Sequence of chain 1.A:
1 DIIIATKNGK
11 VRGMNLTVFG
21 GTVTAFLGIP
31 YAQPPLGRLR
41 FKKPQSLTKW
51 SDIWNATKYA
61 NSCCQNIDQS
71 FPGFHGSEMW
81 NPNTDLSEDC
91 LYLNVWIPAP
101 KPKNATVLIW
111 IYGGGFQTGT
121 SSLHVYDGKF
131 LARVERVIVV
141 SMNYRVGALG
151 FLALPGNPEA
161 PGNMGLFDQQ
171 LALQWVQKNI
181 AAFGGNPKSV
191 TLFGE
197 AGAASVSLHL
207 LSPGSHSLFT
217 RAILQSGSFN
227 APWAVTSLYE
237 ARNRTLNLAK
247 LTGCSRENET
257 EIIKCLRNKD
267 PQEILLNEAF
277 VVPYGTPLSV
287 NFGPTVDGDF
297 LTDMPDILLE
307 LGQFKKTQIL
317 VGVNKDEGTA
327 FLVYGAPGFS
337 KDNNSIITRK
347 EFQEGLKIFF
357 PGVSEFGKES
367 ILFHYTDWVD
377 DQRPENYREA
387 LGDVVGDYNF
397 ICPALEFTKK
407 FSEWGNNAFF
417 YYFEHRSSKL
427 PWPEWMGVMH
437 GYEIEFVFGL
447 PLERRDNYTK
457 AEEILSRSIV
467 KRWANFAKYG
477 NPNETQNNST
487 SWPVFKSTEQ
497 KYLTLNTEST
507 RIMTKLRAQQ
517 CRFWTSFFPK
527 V

Binding-site contacts:
Ligand atom O6 contacts residue ASP452 of chain 1.A at 4.3 Å.
Ligand atom C2 contacts residue ASN453 of chain 1.A at 2.5 Å.
Ligand atom N2 contacts residue ASN453 of chain 1.A at 3.4 Å (h-bond).
Ligand atom O6 contacts residue ARG451 of chain 1.A at 3.2 Å (salt-bridge).
Ligand atom C4 contacts residue ARG451 of chain 1.A at 3.8 Å.
Ligand atom C4 contacts residue ASN453 of chain 1.A at 3.7 Å.
Ligand atom C7 contacts residue ASN453 of chain 1.A at 4.2 Å.
Ligand atom C6 contacts residue ASP452 of chain 1.A at 4.0 Å.
Ligand atom O6 contacts residue ASN453 of chain 1.A at 4.4 Å.
Ligand atom C5 contacts residue ARG451 of chain 1.A at 4.0 Å.
Ligand atom O4 contacts residue ARG451 of chain 1.A at 4.0 Å.
Ligand atom C3 contacts residue ASN453 of chain 1.A at 3.6 Å.
Ligand atom O5 contacts residue ASN453 of chain 1.A at 2.5 Å (h-bond).
Ligand atom C5 contacts residue ASN453 of chain 1.A at 3.2 Å.
Ligand atom C1 contacts residue ASN453 of chain 1.A at 1.4 Å.
Ligand atom C6 contacts residue ARG451 of chain 1.A at 3.1 Å.
Ligand atom C6 contacts residue ASN453 of chain 1.A at 3.2 Å.
Ligand atom O7 contacts residue ASN453 of chain 1.A at 4.3 Å.

A protein and the small-molecule ligand that binds it are described below.
Small molecule (SMILES): CC(=O)N[C@@H]1[C@@H](O)[C@H](O)[C@@H](CO)O[C@H]1O